Binding-site contacts:
Ligand atom N2 contacts residue GLU34 of chain 1.B at 3.0 Å (salt-bridge).
Ligand atom O19 contacts residue ILE57 of chain 1.B at 3.9 Å.
Ligand atom C3 contacts residue VAL38 of chain 1.B at 3.5 Å (hydrophobic).
Ligand atom C6 contacts residue ILE102 of chain 1.B at 4.1 Å (hydrophobic).
Ligand atom C17 contacts residue ILE57 of chain 1.B at 3.8 Å (hydrophobic).
Ligand atom C20 contacts residue LEU27 of chain 1.B at 4.0 Å (hydrophobic).
Ligand atom N2 contacts residue VAL38 of chain 1.B at 3.5 Å.
Ligand atom N4 contacts residue VAL38 of chain 1.B at 3.5 Å.
Ligand atom N4 contacts residue VAL13 of chain 1.B at 3.5 Å.
Ligand atom C15 contacts residue ILE57 of chain 1.B at 4.1 Å (hydrophobic).
Ligand atom C8 contacts residue NDP1 of chain 1.E at 3.8 Å.
Ligand atom N4 contacts residue GLU34 of chain 1.B at 2.7 Å (salt-bridge).
Ligand atom C18 contacts residue ILE57 of chain 1.B at 3.8 Å (hydrophobic).
Ligand atom C6 contacts residue MET12 of chain 1.B at 3.5 Å (hydrophobic).
Ligand atom C1 contacts residue GLU34 of chain 1.B at 4.0 Å.
Ligand atom C3 contacts residue VAL13 of chain 1.B at 3.8 Å (hydrophobic).
Ligand atom N5 contacts residue MET12 of chain 1.B at 3.4 Å (h-bond).
Ligand atom C21 contacts residue LEU27 of chain 1.B at 3.9 Å (hydrophobic).
Ligand atom O19 contacts residue LEU27 of chain 1.B at 4.2 Å.
Ligand atom N4 contacts residue THR121 of chain 1.B at 4.1 Å.
Ligand atom N4 contacts residue ALA14 of chain 1.B at 3.4 Å.
Ligand atom N7 contacts residue MET12 of chain 1.B at 2.9 Å (h-bond).
Ligand atom N7 contacts residue NDP1 of chain 1.E at 3.3 Å.
Ligand atom C9 contacts residue NDP1 of chain 1.E at 3.3 Å.
Ligand atom N5 contacts residue VAL13 of chain 1.B at 3.5 Å.
Ligand atom C20 contacts residue LEU35 of chain 1.B at 4.2 Å (hydrophobic).
Ligand atom C3 contacts residue ALA14 of chain 1.B at 3.6 Å (hydrophobic).
Ligand atom N7 contacts residue TYR108 of chain 1.B at 3.4 Å (h-bond).
Ligand atom N2 contacts residue ALA14 of chain 1.B at 3.8 Å.
Ligand atom N5 contacts residue ALA14 of chain 1.B at 3.5 Å (h-bond).
Ligand atom O13 contacts residue LEU61 of chain 1.B at 3.8 Å.
Ligand atom C14 contacts residue LEU61 of chain 1.B at 3.6 Å (hydrophobic).
Ligand atom N5 contacts residue NDP1 of chain 1.E at 3.7 Å.
Ligand atom N7 contacts residue ILE102 of chain 1.B at 2.9 Å (h-bond).
Ligand atom C3 contacts residue GLU34 of chain 1.B at 3.6 Å.
Ligand atom C14 contacts residue VAL38 of chain 1.B at 3.8 Å (hydrophobic).
Ligand atom C17 contacts residue LEU61 of chain 1.B at 4.0 Å (hydrophobic).
Ligand atom N4 contacts residue MET12 of chain 1.B at 4.2 Å.
Ligand atom C21 contacts residue ILE57 of chain 1.B at 4.1 Å (hydrophobic).
Ligand atom C6 contacts residue NDP1 of chain 1.E at 3.5 Å.

A small-molecule ligand and the protein it binds are described below.
Small molecule (SMILES): COc1cc(Cc2cnc(N)nc2N)cc(OC)c1OC

Sequence of chain 1.B:
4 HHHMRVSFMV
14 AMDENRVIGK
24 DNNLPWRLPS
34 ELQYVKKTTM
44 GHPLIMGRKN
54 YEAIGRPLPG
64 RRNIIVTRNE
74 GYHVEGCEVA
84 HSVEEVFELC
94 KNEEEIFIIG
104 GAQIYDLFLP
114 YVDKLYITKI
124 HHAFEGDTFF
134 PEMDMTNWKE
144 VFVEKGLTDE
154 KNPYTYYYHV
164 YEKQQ